Binding-site contacts:
Ligand atom C contacts residue ALA478 of chain 2.B at 3.7 Å (hydrophobic).
Ligand atom N contacts residue GLU137 of chain 2.B at 4.2 Å.
Ligand atom O contacts residue SER323 of chain 2.B at 3.7 Å.
Ligand atom OXT contacts residue THR476 of chain 2.B at 3.7 Å.
Ligand atom C contacts residue PHE485 of chain 2.B at 4.2 Å (hydrophobic).
Ligand atom O contacts residue THR476 of chain 2.B at 3.9 Å.
Ligand atom N contacts residue PHE485 of chain 2.B at 3.8 Å.
Ligand atom C contacts residue THR476 of chain 2.B at 4.2 Å.
Ligand atom OXT contacts residue SER323 of chain 2.B at 2.6 Å (h-bond).
Ligand atom O contacts residue GLY477 of chain 2.B at 3.2 Å (h-bond).
Ligand atom CA contacts residue SER323 of chain 2.B at 4.1 Å.
Ligand atom C contacts residue GLY477 of chain 2.B at 3.3 Å.
Ligand atom CA contacts residue PHE485 of chain 2.B at 4.2 Å (hydrophobic).
Ligand atom CB contacts residue PHE185 of chain 2.B at 3.6 Å (hydrophobic).
Ligand atom CB contacts residue CSO322 of chain 2.B at 3.2 Å.
Ligand atom N contacts residue ALA478 of chain 2.B at 4.2 Å.
Ligand atom OXT contacts residue GLY477 of chain 2.B at 2.8 Å (h-bond).
Ligand atom OXT contacts residue ALA478 of chain 2.B at 4.2 Å.
Ligand atom OXT contacts residue LYS321 of chain 2.B at 4.2 Å.
Ligand atom O contacts residue ALA478 of chain 2.B at 2.9 Å (h-bond).
Ligand atom CA contacts residue PHE185 of chain 2.B at 4.0 Å (hydrophobic).
Ligand atom OXT contacts residue PHE185 of chain 2.B at 4.3 Å.
Ligand atom CB contacts residue PHE485 of chain 2.B at 3.6 Å (hydrophobic).
Ligand atom CB contacts residue SER323 of chain 2.B at 3.8 Å.
Ligand atom O contacts residue PHE485 of chain 2.B at 3.5 Å.
Ligand atom C contacts residue SER323 of chain 2.B at 3.2 Å.

Sequence of chain 2.B:
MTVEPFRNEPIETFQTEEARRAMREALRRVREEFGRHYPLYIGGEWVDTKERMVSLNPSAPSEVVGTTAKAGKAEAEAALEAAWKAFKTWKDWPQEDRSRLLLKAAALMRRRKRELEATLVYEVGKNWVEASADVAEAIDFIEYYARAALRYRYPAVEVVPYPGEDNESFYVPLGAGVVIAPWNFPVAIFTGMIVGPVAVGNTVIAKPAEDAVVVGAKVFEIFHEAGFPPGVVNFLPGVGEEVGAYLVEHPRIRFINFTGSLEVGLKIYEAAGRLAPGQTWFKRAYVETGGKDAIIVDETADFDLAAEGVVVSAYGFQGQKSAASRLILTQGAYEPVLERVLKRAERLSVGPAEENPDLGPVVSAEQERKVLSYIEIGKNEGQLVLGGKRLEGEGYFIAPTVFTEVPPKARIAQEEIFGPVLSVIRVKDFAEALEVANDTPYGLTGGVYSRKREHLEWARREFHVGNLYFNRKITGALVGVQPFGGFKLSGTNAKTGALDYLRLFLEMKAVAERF

The small molecule below binds the protein below.
Small molecule (SMILES): C[C@H](N)C(=O)O